Sequence of chain 1.Y:
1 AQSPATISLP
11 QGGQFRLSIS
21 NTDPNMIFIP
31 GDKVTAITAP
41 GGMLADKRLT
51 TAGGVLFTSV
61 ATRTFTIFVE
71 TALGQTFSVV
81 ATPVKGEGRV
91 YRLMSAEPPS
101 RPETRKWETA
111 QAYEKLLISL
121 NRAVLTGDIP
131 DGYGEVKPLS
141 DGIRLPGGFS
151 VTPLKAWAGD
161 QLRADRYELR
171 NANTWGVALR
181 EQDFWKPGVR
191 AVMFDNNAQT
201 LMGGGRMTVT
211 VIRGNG

Binding-site contacts:
Ligand atom CG contacts residue ALA39 of chain 1.Y at 3.7 Å (hydrophobic).
Ligand atom CB contacts residue THR35 of chain 1.Y at 3.6 Å.
Ligand atom CD2 contacts residue VAL34 of chain 1.Y at 3.5 Å (hydrophobic).
Ligand atom CE contacts residue ARG48 of chain 1.N at 3.3 Å.
Ligand atom O contacts residue THR38 of chain 1.Y at 3.4 Å.
Ligand atom OG contacts residue ARG48 of chain 1.N at 3.4 Å.
Ligand atom O contacts residue ASP46 of chain 1.N at 3.6 Å.
Ligand atom CA contacts residue THR35 of chain 1.Y at 3.5 Å.
Ligand atom CA contacts residue ALA45 of chain 1.N at 3.7 Å (hydrophobic).
Ligand atom O contacts residue ALA39 of chain 1.Y at 3.6 Å.
Ligand atom CA contacts residue ASP46 of chain 1.N at 3.3 Å.
Ligand atom CA contacts residue ILE37 of chain 1.Y at 3.6 Å (hydrophobic).
Ligand atom N contacts residue THR35 of chain 1.Y at 2.7 Å (h-bond).
Ligand atom N contacts residue ILE37 of chain 1.Y at 3.4 Å (h-bond).
Ligand atom CE2 contacts residue VAL55 of chain 1.Y at 3.7 Å (hydrophobic).
Ligand atom O contacts residue ALA36 of chain 1.Y at 3.0 Å.
Ligand atom CZ contacts residue VAL55 of chain 1.Y at 3.7 Å (hydrophobic).
Ligand atom O contacts residue THR58 of chain 1.N at 3.1 Å.
Ligand atom CE contacts residue ASP46 of chain 1.N at 3.2 Å.
Ligand atom O contacts residue ALA45 of chain 1.N at 3.6 Å.
Ligand atom CG contacts residue MET43 of chain 1.Y at 3.6 Å (hydrophobic).
Ligand atom OD1 contacts residue MET43 of chain 1.Y at 3.3 Å (h-bond).
Ligand atom N contacts residue ASP46 of chain 1.N at 3.1 Å (salt-bridge).
Ligand atom C contacts residue ALA45 of chain 1.N at 3.8 Å (hydrophobic).
Ligand atom CB contacts residue LEU49 of chain 1.Y at 3.5 Å (hydrophobic).
Ligand atom OG contacts residue THR38 of chain 1.Y at 3.4 Å (h-bond).
Ligand atom O contacts residue ILE37 of chain 1.Y at 3.6 Å.
Ligand atom CB contacts residue ARG48 of chain 1.N at 3.6 Å.
Ligand atom CG contacts residue ASP46 of chain 1.N at 3.7 Å.
Ligand atom O contacts residue ILE37 of chain 1.Y at 3.4 Å (h-bond).
Ligand atom C contacts residue ASP46 of chain 1.N at 3.6 Å.
Ligand atom OE1 contacts residue LYS47 of chain 1.Y at 3.1 Å.
Ligand atom CG contacts residue THR35 of chain 1.Y at 3.7 Å.
Ligand atom CD2 contacts residue THR35 of chain 1.Y at 3.5 Å.
Ligand atom OD2 contacts residue ALA39 of chain 1.Y at 2.9 Å (h-bond).
Ligand atom CA contacts residue THR35 of chain 1.Y at 3.6 Å.
Ligand atom CB contacts residue ASP46 of chain 1.N at 3.7 Å.
Ligand atom C contacts residue THR35 of chain 1.Y at 3.5 Å.
Ligand atom OD2 contacts residue MET43 of chain 1.Y at 3.1 Å (h-bond).
Ligand atom CG contacts residue PRO40 of chain 1.Y at 3.5 Å (hydrophobic).

Sequence of chain 1.N:
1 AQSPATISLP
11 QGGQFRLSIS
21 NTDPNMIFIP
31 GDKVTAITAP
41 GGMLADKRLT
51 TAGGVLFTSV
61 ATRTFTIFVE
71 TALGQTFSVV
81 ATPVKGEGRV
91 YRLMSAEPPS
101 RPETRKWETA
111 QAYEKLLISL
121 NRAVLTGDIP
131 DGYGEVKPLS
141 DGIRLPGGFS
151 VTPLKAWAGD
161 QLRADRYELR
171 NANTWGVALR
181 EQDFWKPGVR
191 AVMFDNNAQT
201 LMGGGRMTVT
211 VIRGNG

The small molecule below binds the protein below.
Small molecule (SMILES): CSCC[C@H](NC(=O)CNC(=O)[C@@H]1CCCN1)C(=O)N[C@@H](CCSC)C(=O)N[C@@H](CC(=O)O)C(=O)N[C@@H](CO)C(=O)N[C@@H](CCC(N)=O)C(=O)N[C@@H](CCC(=O)O)C(=O)N[C@@H](Cc1ccccc1)C(=O)N[C@H](C=O)CO